A small-molecule ligand and the protein it binds are described below.
Small molecule (SMILES): OC[C@H]1O[C@@]2(CO[C@]3(CO)O[C@H](CO)[C@@H](O)[C@@H]3O2)[C@@H](O)[C@@H]1O

Sequence of chain 1.D:
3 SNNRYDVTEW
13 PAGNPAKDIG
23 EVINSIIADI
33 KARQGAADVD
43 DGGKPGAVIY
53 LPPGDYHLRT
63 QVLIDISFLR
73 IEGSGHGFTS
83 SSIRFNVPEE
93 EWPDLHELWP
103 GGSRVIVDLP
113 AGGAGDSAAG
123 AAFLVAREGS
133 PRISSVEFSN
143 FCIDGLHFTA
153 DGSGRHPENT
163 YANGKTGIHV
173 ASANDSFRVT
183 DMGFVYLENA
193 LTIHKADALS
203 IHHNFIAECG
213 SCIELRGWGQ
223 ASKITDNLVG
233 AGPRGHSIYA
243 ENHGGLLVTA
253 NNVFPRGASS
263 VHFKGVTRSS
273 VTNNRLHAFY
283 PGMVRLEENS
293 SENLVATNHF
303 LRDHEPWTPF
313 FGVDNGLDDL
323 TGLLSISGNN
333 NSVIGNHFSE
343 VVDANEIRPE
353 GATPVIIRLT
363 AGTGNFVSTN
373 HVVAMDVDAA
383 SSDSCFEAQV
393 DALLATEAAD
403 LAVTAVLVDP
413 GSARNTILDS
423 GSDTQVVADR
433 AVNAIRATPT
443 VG

Binding-site contacts:
Ligand atom O5 contacts residue ASP177 of chain 1.E at 3.1 Å (salt-bridge).
Ligand atom O9 contacts residue ASP199 of chain 1.E at 3.3 Å (salt-bridge).
Ligand atom C11 contacts residue GLN391 of chain 1.D at 3.8 Å.
Ligand atom C10 contacts residue GLN391 of chain 1.D at 3.4 Å.
Ligand atom O7 contacts residue GLU210 of chain 1.D at 3.7 Å.
Ligand atom C5 contacts residue GLN391 of chain 1.D at 3.8 Å.
Ligand atom C6 contacts residue ARG258 of chain 1.D at 3.7 Å.
Ligand atom C1 contacts residue GLU210 of chain 1.D at 3.3 Å.
Ligand atom O8 contacts residue PRO257 of chain 1.D at 3.5 Å.
Ligand atom C9 contacts residue ARG258 of chain 1.D at 3.8 Å.
Ligand atom O4 contacts residue PRO257 of chain 1.D at 2.6 Å (h-bond).
Ligand atom O2 contacts residue GLN391 of chain 1.D at 3.4 Å (h-bond).
Ligand atom C3 contacts residue PRO257 of chain 1.D at 3.4 Å (hydrophobic).
Ligand atom C6 contacts residue PRO257 of chain 1.D at 3.5 Å (hydrophobic).
Ligand atom C9 contacts residue GLU210 of chain 1.D at 3.5 Å.
Ligand atom O8 contacts residue PHE281 of chain 1.D at 3.3 Å.
Ligand atom C11 contacts residue ASP199 of chain 1.E at 3.2 Å.
Ligand atom O8 contacts residue GLN391 of chain 1.D at 3.2 Å (h-bond).
Ligand atom O1 contacts residue GLN391 of chain 1.D at 2.8 Å (h-bond).
Ligand atom C9 contacts residue TRP309 of chain 1.D at 3.7 Å (hydrophobic).
Ligand atom O7 contacts residue SER84 of chain 1.D at 3.0 Å (h-bond).
Ligand atom O5 contacts residue ARG134 of chain 1.E at 3.7 Å.
Ligand atom C10 contacts residue PRO257 of chain 1.D at 3.8 Å (hydrophobic).
Ligand atom O7 contacts residue TRP309 of chain 1.D at 3.7 Å.
Ligand atom O8 contacts residue ARG258 of chain 1.D at 3.8 Å.
Ligand atom C9 contacts residue SER84 of chain 1.D at 3.8 Å.
Ligand atom O7 contacts residue ARG258 of chain 1.D at 2.9 Å (salt-bridge).
Ligand atom O9 contacts residue ALA223 of chain 1.E at 3.4 Å.
Ligand atom O3 contacts residue PHE256 of chain 1.D at 3.8 Å.
Ligand atom C2 contacts residue GLN391 of chain 1.D at 3.7 Å.
Ligand atom O6 contacts residue ASP177 of chain 1.E at 2.8 Å (salt-bridge).
Ligand atom C7 contacts residue ASP177 of chain 1.E at 3.4 Å.
Ligand atom C4 contacts residue GLU210 of chain 1.D at 3.9 Å.
Ligand atom O6 contacts residue ALA200 of chain 1.E at 3.4 Å.
Ligand atom O6 contacts residue PHE207 of chain 1.D at 3.5 Å.
Ligand atom C7 contacts residue ASP199 of chain 1.E at 3.8 Å.
Ligand atom O2 contacts residue ARG258 of chain 1.D at 3.0 Å (salt-bridge).
Ligand atom O5 contacts residue SER82 of chain 1.D at 3.5 Å.
Ligand atom O contacts residue GLU210 of chain 1.D at 2.8 Å (salt-bridge).
Ligand atom C contacts residue GLU210 of chain 1.D at 3.6 Å.

Sequence of chain 1.E:
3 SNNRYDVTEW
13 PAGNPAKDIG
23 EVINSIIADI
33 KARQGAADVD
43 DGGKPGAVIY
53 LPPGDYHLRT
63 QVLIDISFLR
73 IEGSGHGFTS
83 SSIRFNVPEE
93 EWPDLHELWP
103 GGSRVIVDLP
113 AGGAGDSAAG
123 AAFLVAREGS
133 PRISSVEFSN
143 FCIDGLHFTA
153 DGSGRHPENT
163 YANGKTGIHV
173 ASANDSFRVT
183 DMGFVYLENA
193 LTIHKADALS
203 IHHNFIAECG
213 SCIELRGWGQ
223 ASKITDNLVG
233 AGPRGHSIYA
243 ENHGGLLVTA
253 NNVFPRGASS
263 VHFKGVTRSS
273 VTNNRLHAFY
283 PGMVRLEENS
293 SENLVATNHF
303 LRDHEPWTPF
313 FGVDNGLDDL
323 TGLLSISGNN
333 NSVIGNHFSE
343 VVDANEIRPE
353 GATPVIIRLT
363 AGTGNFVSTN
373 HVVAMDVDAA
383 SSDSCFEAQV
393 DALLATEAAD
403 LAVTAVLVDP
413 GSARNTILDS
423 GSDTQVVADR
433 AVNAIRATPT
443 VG